The protein below binds the small molecule below.
Small molecule (SMILES): CC(=O)N[C@H]1[C@H](O[C@H]2[C@H](O)[C@@H](NC(C)=O)CO[C@@H]2CO)O[C@H](CO)[C@@H](O)[C@@H]1O

Sequence of chain 1.B:
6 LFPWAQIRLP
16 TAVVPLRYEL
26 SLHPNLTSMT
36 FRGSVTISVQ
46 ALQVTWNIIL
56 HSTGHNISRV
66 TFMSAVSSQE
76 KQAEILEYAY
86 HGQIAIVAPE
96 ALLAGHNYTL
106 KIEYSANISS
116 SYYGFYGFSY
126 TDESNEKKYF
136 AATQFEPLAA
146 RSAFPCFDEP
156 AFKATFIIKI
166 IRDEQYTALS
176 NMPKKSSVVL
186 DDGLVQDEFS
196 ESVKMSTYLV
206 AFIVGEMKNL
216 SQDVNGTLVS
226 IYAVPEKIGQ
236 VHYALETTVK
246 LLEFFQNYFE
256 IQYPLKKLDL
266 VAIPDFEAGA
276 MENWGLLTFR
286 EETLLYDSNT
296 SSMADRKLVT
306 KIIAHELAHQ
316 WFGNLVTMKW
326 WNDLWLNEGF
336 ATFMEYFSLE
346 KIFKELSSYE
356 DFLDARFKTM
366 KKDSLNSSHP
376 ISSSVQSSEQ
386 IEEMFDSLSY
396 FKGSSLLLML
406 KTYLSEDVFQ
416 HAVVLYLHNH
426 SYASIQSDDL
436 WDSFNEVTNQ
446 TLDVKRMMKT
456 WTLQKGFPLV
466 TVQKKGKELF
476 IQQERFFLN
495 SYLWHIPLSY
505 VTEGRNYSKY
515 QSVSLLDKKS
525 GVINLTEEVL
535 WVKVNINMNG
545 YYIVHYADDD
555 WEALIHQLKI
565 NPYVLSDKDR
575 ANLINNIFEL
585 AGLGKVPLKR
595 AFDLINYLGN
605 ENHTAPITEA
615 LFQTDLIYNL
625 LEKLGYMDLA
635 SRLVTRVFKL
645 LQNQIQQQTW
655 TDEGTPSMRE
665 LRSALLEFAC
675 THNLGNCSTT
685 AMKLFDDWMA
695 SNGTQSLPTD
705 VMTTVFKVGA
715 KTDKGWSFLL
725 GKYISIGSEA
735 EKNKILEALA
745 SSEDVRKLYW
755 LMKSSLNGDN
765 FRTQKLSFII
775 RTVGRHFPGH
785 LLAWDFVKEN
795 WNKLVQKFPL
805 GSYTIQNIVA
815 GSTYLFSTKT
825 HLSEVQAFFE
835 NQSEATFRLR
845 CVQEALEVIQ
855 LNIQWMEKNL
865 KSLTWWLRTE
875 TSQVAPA

Binding-site contacts:
Ligand atom C8 contacts residue LEU189 of chain 1.B at 3.6 Å (hydrophobic).
Ligand atom O3 contacts residue LEU189 of chain 1.B at 3.9 Å.
Ligand atom C5 contacts residue ASN30 of chain 1.B at 3.7 Å.
Ligand atom C6 contacts residue THR32 of chain 1.B at 4.3 Å.
Ligand atom C1 contacts residue ASN30 of chain 1.B at 1.4 Å.
Ligand atom C8 contacts residue ILE166 of chain 1.B at 4.3 Å (hydrophobic).
Ligand atom C8 contacts residue ASN30 of chain 1.B at 4.3 Å.
Ligand atom C8 contacts residue ARG167 of chain 1.B at 3.9 Å.
Ligand atom N2 contacts residue ASP168 of chain 1.B at 3.0 Å (salt-bridge).
Ligand atom O7 contacts residue PRO29 of chain 1.B at 4.2 Å.
Ligand atom O3 contacts residue ASP168 of chain 1.B at 2.9 Å (salt-bridge).
Ligand atom C1 contacts residue THR32 of chain 1.B at 4.5 Å.
Ligand atom O7 contacts residue HIS28 of chain 1.B at 3.4 Å (h-bond).
Ligand atom C7 contacts residue PRO29 of chain 1.B at 4.1 Å (hydrophobic).
Ligand atom C8 contacts residue HIS28 of chain 1.B at 4.3 Å.
Ligand atom C7 contacts residue ASP168 of chain 1.B at 3.6 Å.
Ligand atom C7 contacts residue HIS28 of chain 1.B at 4.2 Å.
Ligand atom N2 contacts residue LEU189 of chain 1.B at 4.0 Å.
Ligand atom C3 contacts residue ASP168 of chain 1.B at 3.5 Å.
Ligand atom C2 contacts residue ASN30 of chain 1.B at 2.5 Å.
Ligand atom C7 contacts residue LEU189 of chain 1.B at 3.7 Å (hydrophobic).
Ligand atom C2 contacts residue ASP168 of chain 1.B at 3.8 Å.
Ligand atom C3 contacts residue ASN30 of chain 1.B at 3.8 Å.
Ligand atom C7 contacts residue ASN30 of chain 1.B at 3.1 Å.
Ligand atom N2 contacts residue ASN30 of chain 1.B at 2.8 Å (h-bond).
Ligand atom O5 contacts residue ASN30 of chain 1.B at 2.5 Å (h-bond).
Ligand atom C8 contacts residue PRO29 of chain 1.B at 3.6 Å (hydrophobic).
Ligand atom O7 contacts residue ASN30 of chain 1.B at 3.0 Å (h-bond).
Ligand atom C4 contacts residue ASN30 of chain 1.B at 4.3 Å.
Ligand atom O7 contacts residue LEU189 of chain 1.B at 4.1 Å.
Ligand atom C8 contacts residue ASP168 of chain 1.B at 3.2 Å.